Sequence of chain 2.C:
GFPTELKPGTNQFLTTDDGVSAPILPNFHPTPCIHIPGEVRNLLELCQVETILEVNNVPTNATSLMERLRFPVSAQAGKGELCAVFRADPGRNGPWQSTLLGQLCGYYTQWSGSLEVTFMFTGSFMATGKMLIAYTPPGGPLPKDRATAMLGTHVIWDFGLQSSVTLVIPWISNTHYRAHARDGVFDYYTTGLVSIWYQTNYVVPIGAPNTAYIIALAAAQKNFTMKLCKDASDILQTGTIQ

Binding-site contacts:
Ligand atom CAN contacts residue PHE155 of chain 1.A at 3.6 Å (hydrophobic).
Ligand atom NBE contacts residue TRP203 of chain 1.A at 3.2 Å.
Ligand atom CAH contacts residue ASN228 of chain 1.A at 3.2 Å.
Ligand atom CAA contacts residue PRO177 of chain 1.A at 3.8 Å (hydrophobic).
Ligand atom CAE contacts residue THR114 of chain 1.A at 3.5 Å.
Ligand atom CAZ contacts residue MET195 of chain 1.A at 3.9 Å (hydrophobic).
Ligand atom CAI contacts residue TRP203 of chain 1.A at 3.6 Å (hydrophobic).
Ligand atom CBC contacts residue TRP203 of chain 1.A at 3.2 Å (hydrophobic).
Ligand atom CAK contacts residue MET195 of chain 1.A at 3.6 Å (hydrophobic).
Ligand atom CAJ contacts residue ILE111 of chain 1.A at 3.3 Å (hydrophobic).
Ligand atom OAB contacts residue ASP112 of chain 1.A at 3.5 Å.
Ligand atom CAH contacts residue TRP203 of chain 1.A at 3.5 Å (hydrophobic).
Ligand atom CAI contacts residue THR114 of chain 1.A at 3.8 Å.
Ligand atom CAX contacts residue TRP203 of chain 1.A at 3.6 Å (hydrophobic).
Ligand atom CAU contacts residue TRP203 of chain 1.A at 3.7 Å (hydrophobic).
Ligand atom CAP contacts residue ILE111 of chain 1.A at 3.8 Å (hydrophobic).
Ligand atom NBE contacts residue ASN228 of chain 1.A at 3.9 Å.
Ligand atom CAH contacts residue GLN202 of chain 1.A at 3.7 Å.
Ligand atom OAW contacts residue MET195 of chain 1.A at 3.5 Å.
Ligand atom CAL contacts residue ILE111 of chain 1.A at 3.6 Å (hydrophobic).
Ligand atom CAM contacts residue ILE24 of chain 1.C at 3.7 Å (hydrophobic).
Ligand atom CAA contacts residue ILE24 of chain 1.C at 3.8 Å (hydrophobic).
Ligand atom CAT contacts residue TYR201 of chain 1.A at 3.5 Å (hydrophobic).
Ligand atom CBC contacts residue ASN228 of chain 1.A at 3.9 Å.
Ligand atom CAC contacts residue PHE137 of chain 1.A at 3.8 Å (hydrophobic).
Ligand atom CAC contacts residue PHE233 of chain 1.A at 3.1 Å (hydrophobic).
Ligand atom CAR contacts residue PHE135 of chain 1.A at 3.4 Å (hydrophobic).
Ligand atom CAK contacts residue VAL192 of chain 1.A at 3.1 Å (hydrophobic).
Ligand atom CAI contacts residue ASP112 of chain 1.A at 3.5 Å.
Ligand atom CAD contacts residue ASN228 of chain 1.A at 3.5 Å.
Ligand atom OAW contacts residue ILE111 of chain 1.A at 3.6 Å.
Ligand atom CAG contacts residue PHE233 of chain 1.A at 3.2 Å (hydrophobic).
Ligand atom OAB contacts residue ILE113 of chain 1.A at 3.2 Å (h-bond).
Ligand atom CAU contacts residue TYR201 of chain 1.A at 3.8 Å (hydrophobic).
Ligand atom CAY contacts residue PHE155 of chain 1.A at 3.8 Å (hydrophobic).
Ligand atom CAD contacts residue GLN202 of chain 1.A at 3.5 Å.
Ligand atom CAU contacts residue ASN228 of chain 1.A at 3.6 Å.
Ligand atom CAM contacts residue VAL192 of chain 1.A at 3.3 Å (hydrophobic).
Ligand atom CAE contacts residue ASP112 of chain 1.A at 3.7 Å.
Ligand atom CAG contacts residue PHE137 of chain 1.A at 3.7 Å (hydrophobic).

A protein and the small-molecule ligand that binds it are described below.
Small molecule (SMILES): Cc1cccc(-c2ccc(OCCCCCN3CCN(c4ccncc4)C3=O)cc2)c1

Sequence of chain 1.A:
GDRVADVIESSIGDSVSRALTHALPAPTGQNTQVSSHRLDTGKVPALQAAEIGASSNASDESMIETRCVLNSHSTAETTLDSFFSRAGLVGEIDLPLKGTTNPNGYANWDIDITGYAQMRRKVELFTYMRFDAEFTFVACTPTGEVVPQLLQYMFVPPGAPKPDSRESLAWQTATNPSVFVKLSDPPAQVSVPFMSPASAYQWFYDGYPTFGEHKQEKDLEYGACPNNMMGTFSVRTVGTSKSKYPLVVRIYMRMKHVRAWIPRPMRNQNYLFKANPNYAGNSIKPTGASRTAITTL

Sequence of chain 1.C:
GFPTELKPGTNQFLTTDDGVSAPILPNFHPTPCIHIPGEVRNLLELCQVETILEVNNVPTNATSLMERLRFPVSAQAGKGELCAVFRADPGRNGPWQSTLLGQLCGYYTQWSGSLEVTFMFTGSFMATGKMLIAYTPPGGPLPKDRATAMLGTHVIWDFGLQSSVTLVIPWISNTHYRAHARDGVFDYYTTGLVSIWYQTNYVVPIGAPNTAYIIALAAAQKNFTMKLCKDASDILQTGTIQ